Binding-site contacts:
Ligand atom C6 contacts residue ASN154 of chain 3.A at 4.3 Å.
Ligand atom C2 contacts residue ASN5 of chain 3.A at 2.5 Å.
Ligand atom O5 contacts residue ASN5 of chain 3.A at 2.4 Å (h-bond).
Ligand atom C6 contacts residue ASP2 of chain 3.A at 3.3 Å.
Ligand atom N2 contacts residue ASN5 of chain 3.A at 2.9 Å (h-bond).
Ligand atom C8 contacts residue PHE3 of chain 3.A at 3.4 Å (hydrophobic).
Ligand atom C7 contacts residue ASP2 of chain 3.A at 3.9 Å.
Ligand atom C5 contacts residue ASN154 of chain 3.A at 3.5 Å.
Ligand atom O7 contacts residue ASN5 of chain 3.A at 4.2 Å.
Ligand atom O6 contacts residue ASN154 of chain 3.A at 3.4 Å (h-bond).
Ligand atom C1 contacts residue ASN154 of chain 3.A at 4.1 Å.
Ligand atom O5 contacts residue ASN154 of chain 3.A at 3.8 Å.
Ligand atom C3 contacts residue PHE3 of chain 3.A at 4.4 Å (hydrophobic).
Ligand atom O6 contacts residue ASP2 of chain 3.A at 2.6 Å (salt-bridge).
Ligand atom C4 contacts residue ASN5 of chain 3.A at 4.3 Å.
Ligand atom C1 contacts residue PHE3 of chain 3.A at 3.7 Å (hydrophobic).
Ligand atom C2 contacts residue PHE3 of chain 3.A at 3.8 Å (hydrophobic).
Ligand atom C7 contacts residue ASN5 of chain 3.A at 3.8 Å.
Ligand atom C8 contacts residue ASP2 of chain 3.A at 3.8 Å.
Ligand atom C7 contacts residue PHE3 of chain 3.A at 3.4 Å (hydrophobic).
Ligand atom C5 contacts residue ASP2 of chain 3.A at 4.1 Å.
Ligand atom C1 contacts residue ASN5 of chain 3.A at 1.5 Å.
Ligand atom C3 contacts residue ASP2 of chain 3.A at 3.9 Å.
Ligand atom O5 contacts residue ASP2 of chain 3.A at 3.6 Å.
Ligand atom N2 contacts residue ASP2 of chain 3.A at 3.9 Å.
Ligand atom C5 contacts residue ASN5 of chain 3.A at 3.7 Å.
Ligand atom O3 contacts residue ASP2 of chain 3.A at 2.7 Å (salt-bridge).
Ligand atom N2 contacts residue PHE3 of chain 3.A at 2.7 Å (h-bond).
Ligand atom C8 contacts residue ASN154 of chain 3.A at 4.1 Å.
Ligand atom C3 contacts residue ASN5 of chain 3.A at 3.9 Å.

Sequence of chain 3.A:
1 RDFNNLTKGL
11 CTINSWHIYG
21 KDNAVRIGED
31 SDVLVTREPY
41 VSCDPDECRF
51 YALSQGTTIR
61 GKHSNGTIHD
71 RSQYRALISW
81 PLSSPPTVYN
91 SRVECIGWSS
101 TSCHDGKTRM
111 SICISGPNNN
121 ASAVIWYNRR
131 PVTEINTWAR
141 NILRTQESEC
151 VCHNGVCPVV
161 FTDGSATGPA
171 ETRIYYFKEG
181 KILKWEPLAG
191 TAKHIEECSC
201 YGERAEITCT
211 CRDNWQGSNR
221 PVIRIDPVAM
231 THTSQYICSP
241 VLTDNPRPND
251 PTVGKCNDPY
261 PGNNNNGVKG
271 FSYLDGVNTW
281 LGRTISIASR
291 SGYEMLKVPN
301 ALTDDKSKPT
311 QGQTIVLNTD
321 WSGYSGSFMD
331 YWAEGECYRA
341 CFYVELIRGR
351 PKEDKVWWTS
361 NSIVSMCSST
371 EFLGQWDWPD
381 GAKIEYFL

This small molecule binds to this protein.
Small molecule (SMILES): CC(=O)N[C@H]1[C@H](O[C@H]2[C@H](O)[C@@H](NC(C)=O)CO[C@@H]2CO)O[C@H](CO)[C@@H](O)[C@@H]1O